This small molecule binds to this protein.
Small molecule (SMILES): Nc1ncnc2c1ncn2[C@H]1C[C@H](O)[C@@H](COP(=O)(O)O)O1

Binding-site contacts:
Ligand atom N7 contacts residue PRO628 of chain 10.A at 3.3 Å (h-bond).
Ligand atom N1 contacts residue GLY636 of chain 10.A at 2.9 Å (h-bond).
Ligand atom C8 contacts residue SER629 of chain 10.A at 4.2 Å.
Ligand atom C6 contacts residue GLY636 of chain 10.A at 3.6 Å.
Ligand atom C6 contacts residue PRO412 of chain 10.A at 4.3 Å (hydrophobic).
Ligand atom N1 contacts residue PRO628 of chain 10.A at 3.2 Å (h-bond).
Ligand atom C1' contacts residue HIS627 of chain 10.A at 4.3 Å.
Ligand atom O3' contacts residue PRO628 of chain 10.A at 4.1 Å.
Ligand atom C3' contacts residue HIS627 of chain 10.A at 4.3 Å.
Ligand atom C4 contacts residue PRO628 of chain 10.A at 3.0 Å (hydrophobic).
Ligand atom C6 contacts residue SER629 of chain 10.A at 3.5 Å.
Ligand atom N6 contacts residue PRO628 of chain 10.A at 3.4 Å (h-bond).
Ligand atom C1' contacts residue PRO628 of chain 10.A at 3.9 Å (hydrophobic).
Ligand atom C2' contacts residue PRO628 of chain 10.A at 3.6 Å (hydrophobic).
Ligand atom C5 contacts residue SER629 of chain 10.A at 3.5 Å.
Ligand atom N6 contacts residue PHE635 of chain 10.A at 3.7 Å.
Ligand atom N9 contacts residue PRO412 of chain 10.A at 4.2 Å.
Ligand atom C5 contacts residue PRO628 of chain 10.A at 2.7 Å (hydrophobic).
Ligand atom N6 contacts residue GLY636 of chain 10.A at 3.2 Å (h-bond).
Ligand atom O1P contacts residue HIS625 of chain 23.A at 2.8 Å (h-bond).
Ligand atom C2' contacts residue HIS627 of chain 10.A at 3.2 Å.
Ligand atom N7 contacts residue PRO412 of chain 10.A at 4.3 Å.
Ligand atom N9 contacts residue PRO628 of chain 10.A at 3.7 Å.
Ligand atom N7 contacts residue ASN606 of chain 10.A at 4.2 Å.
Ligand atom C2 contacts residue GLY636 of chain 10.A at 3.2 Å.
Ligand atom C4 contacts residue PRO412 of chain 10.A at 4.1 Å (hydrophobic).
Ligand atom P contacts residue HIS625 of chain 23.A at 3.9 Å.
Ligand atom N6 contacts residue SER629 of chain 10.A at 3.0 Å (h-bond).
Ligand atom O2P contacts residue ASP623 of chain 23.A at 3.2 Å (salt-bridge).
Ligand atom N6 contacts residue GLY634 of chain 10.A at 3.8 Å.
Ligand atom N3 contacts residue PRO628 of chain 10.A at 3.5 Å (h-bond).
Ligand atom N1 contacts residue VAL411 of chain 10.A at 4.3 Å.
Ligand atom N7 contacts residue SER629 of chain 10.A at 3.1 Å (h-bond).
Ligand atom C6 contacts residue PRO628 of chain 10.A at 2.8 Å (hydrophobic).
Ligand atom C8 contacts residue PRO412 of chain 10.A at 4.3 Å (hydrophobic).
Ligand atom N7 contacts residue HIS627 of chain 10.A at 4.1 Å.
Ligand atom C8 contacts residue HIS627 of chain 10.A at 3.5 Å.
Ligand atom C5 contacts residue PRO412 of chain 10.A at 4.2 Å (hydrophobic).
Ligand atom C8 contacts residue PRO628 of chain 10.A at 3.8 Å (hydrophobic).
Ligand atom C2 contacts residue PRO628 of chain 10.A at 3.5 Å (hydrophobic).

Sequence of chain 23.A:
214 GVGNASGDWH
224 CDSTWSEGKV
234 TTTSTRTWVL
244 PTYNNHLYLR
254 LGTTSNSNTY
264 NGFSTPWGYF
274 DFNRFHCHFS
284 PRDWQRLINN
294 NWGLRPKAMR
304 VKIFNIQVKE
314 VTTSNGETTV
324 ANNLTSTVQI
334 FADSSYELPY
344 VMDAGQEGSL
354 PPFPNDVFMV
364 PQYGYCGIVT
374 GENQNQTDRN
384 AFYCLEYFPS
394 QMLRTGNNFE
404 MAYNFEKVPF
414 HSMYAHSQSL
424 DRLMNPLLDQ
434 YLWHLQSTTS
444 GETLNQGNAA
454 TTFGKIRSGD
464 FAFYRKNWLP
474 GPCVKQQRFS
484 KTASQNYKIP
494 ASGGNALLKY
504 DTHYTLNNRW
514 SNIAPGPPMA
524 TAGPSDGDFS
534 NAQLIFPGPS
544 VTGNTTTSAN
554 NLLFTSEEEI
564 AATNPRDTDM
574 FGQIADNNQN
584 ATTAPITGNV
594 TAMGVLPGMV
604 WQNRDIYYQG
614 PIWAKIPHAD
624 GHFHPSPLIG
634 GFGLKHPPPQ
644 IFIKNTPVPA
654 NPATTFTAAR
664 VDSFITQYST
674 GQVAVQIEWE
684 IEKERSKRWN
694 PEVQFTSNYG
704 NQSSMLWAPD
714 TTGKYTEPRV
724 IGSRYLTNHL

Sequence of chain 10.A:
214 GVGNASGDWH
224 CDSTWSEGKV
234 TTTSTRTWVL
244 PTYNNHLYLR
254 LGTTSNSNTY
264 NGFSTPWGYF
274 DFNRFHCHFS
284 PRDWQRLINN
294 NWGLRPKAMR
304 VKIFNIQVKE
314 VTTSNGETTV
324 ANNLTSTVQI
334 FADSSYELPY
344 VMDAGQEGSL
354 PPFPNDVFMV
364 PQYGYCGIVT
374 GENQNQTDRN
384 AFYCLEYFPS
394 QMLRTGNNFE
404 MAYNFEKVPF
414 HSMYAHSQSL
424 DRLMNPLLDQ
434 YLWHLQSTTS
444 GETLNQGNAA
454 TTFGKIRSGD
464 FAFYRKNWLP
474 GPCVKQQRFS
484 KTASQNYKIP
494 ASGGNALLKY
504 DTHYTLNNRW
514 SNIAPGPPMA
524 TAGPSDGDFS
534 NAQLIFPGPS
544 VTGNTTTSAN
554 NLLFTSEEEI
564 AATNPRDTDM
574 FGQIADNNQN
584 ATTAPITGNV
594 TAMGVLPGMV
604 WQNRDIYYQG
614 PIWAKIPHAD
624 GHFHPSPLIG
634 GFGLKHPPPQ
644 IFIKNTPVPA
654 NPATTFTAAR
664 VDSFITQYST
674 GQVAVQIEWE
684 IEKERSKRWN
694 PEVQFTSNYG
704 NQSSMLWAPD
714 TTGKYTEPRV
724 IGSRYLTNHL